Binding-site contacts:
Ligand atom CHA contacts residue LEU89 of chain 1.A at 3.5 Å (hydrophobic).
Ligand atom O2D contacts residue ARG45 of chain 1.A at 2.8 Å (salt-bridge).
Ligand atom C4C contacts residue CYN1 of chain 1.B at 3.5 Å.
Ligand atom CHD contacts residue CYN1 of chain 1.B at 3.7 Å.
Ligand atom ND contacts residue HIS93 of chain 1.A at 2.9 Å (h-bond).
Ligand atom CAD contacts residue HIS97 of chain 1.A at 3.4 Å.
Ligand atom C4B contacts residue HIS93 of chain 1.A at 3.6 Å.
Ligand atom C4B contacts residue CYN1 of chain 1.B at 3.7 Å.
Ligand atom C1C contacts residue HIS93 of chain 1.A at 3.7 Å.
Ligand atom CHD contacts residue HIS64 of chain 1.A at 3.5 Å.
Ligand atom CNC contacts residue TYR103 of chain 1.A at 3.3 Å (hydrophobic).
Ligand atom C1A contacts residue HIS93 of chain 1.A at 3.4 Å.
Ligand atom CMD contacts residue LYS42 of chain 1.A at 3.4 Å.
Ligand atom FE contacts residue HIS93 of chain 1.A at 2.0 Å.
Ligand atom C1D contacts residue CYN1 of chain 1.B at 3.4 Å.
Ligand atom NB contacts residue CYN1 of chain 1.B at 2.8 Å.
Ligand atom C1A contacts residue CYN1 of chain 1.B at 3.6 Å.
Ligand atom CAD contacts residue ARG45 of chain 1.A at 3.6 Å.
Ligand atom O1D contacts residue ARG45 of chain 1.A at 3.5 Å (salt-bridge).
Ligand atom CHB contacts residue LEU104 of chain 1.A at 3.6 Å (hydrophobic).
Ligand atom C1B contacts residue CYN1 of chain 1.B at 3.6 Å.
Ligand atom NC contacts residue CYN1 of chain 1.B at 2.7 Å.
Ligand atom C4A contacts residue CYN1 of chain 1.B at 3.4 Å.
Ligand atom NA contacts residue CYN1 of chain 1.B at 2.7 Å.
Ligand atom C1D contacts residue HIS93 of chain 1.A at 3.7 Å.
Ligand atom C4D contacts residue CYN1 of chain 1.B at 3.5 Å.
Ligand atom NA contacts residue HIS93 of chain 1.A at 2.8 Å (h-bond).
Ligand atom C4A contacts residue HIS93 of chain 1.A at 3.6 Å.
Ligand atom C1B contacts residue HIS93 of chain 1.A at 3.7 Å.
Ligand atom NC contacts residue HIS93 of chain 1.A at 2.9 Å (h-bond).
Ligand atom C4A contacts residue HIS64 of chain 1.A at 3.7 Å.
Ligand atom C4D contacts residue HIS93 of chain 1.A at 3.7 Å.
Ligand atom ND contacts residue CYN1 of chain 1.B at 2.6 Å.
Ligand atom O1D contacts residue HIS97 of chain 1.A at 3.5 Å (h-bond).
Ligand atom FE contacts residue CYN1 of chain 1.B at 1.9 Å.
Ligand atom CHC contacts residue PHE43 of chain 1.A at 3.3 Å (hydrophobic).
Ligand atom NB contacts residue HIS93 of chain 1.A at 2.8 Å (h-bond).
Ligand atom C3D contacts residue PHE43 of chain 1.A at 3.4 Å (hydrophobic).
Ligand atom C1C contacts residue CYN1 of chain 1.B at 3.4 Å.
Ligand atom C4D contacts residue PHE43 of chain 1.A at 3.5 Å (hydrophobic).

Sequence of chain 1.A:
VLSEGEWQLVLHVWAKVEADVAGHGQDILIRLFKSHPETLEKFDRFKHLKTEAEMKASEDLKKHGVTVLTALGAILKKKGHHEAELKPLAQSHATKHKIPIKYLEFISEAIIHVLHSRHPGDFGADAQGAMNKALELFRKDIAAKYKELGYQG

A protein and the small-molecule ligand that binds it are described below.
Small molecule (SMILES): CC1=C(C)C2=N3->[Fe]45<-N6=C(C=c7c(C(=O)O)c(C)c(n74)=C2)C(C(=O)O)=C(C)C6=Cc2c(C)c(C)c(n25)C=C13